Binding-site contacts:
Ligand atom C6 contacts residue ASN164 of chain 1.B at 3.6 Å.
Ligand atom C5 contacts residue ASN165 of chain 1.B at 3.7 Å.
Ligand atom O7 contacts residue ASN165 of chain 1.B at 3.1 Å (h-bond).
Ligand atom C4 contacts residue ASN165 of chain 1.B at 4.2 Å.
Ligand atom C3 contacts residue ASN165 of chain 1.B at 3.8 Å.
Ligand atom N2 contacts residue ASN165 of chain 1.B at 2.8 Å (h-bond).
Ligand atom C7 contacts residue ASN165 of chain 1.B at 3.1 Å.
Ligand atom O5 contacts residue ASN164 of chain 1.B at 4.0 Å.
Ligand atom O6 contacts residue ASN164 of chain 1.B at 4.4 Å.
Ligand atom C1 contacts residue ASN165 of chain 1.B at 1.4 Å.
Ligand atom C5 contacts residue ASN164 of chain 1.B at 4.4 Å.
Ligand atom O5 contacts residue ASN165 of chain 1.B at 2.4 Å (h-bond).
Ligand atom C8 contacts residue ASN165 of chain 1.B at 4.3 Å.
Ligand atom C2 contacts residue ASN165 of chain 1.B at 2.4 Å.

Sequence of chain 1.B:
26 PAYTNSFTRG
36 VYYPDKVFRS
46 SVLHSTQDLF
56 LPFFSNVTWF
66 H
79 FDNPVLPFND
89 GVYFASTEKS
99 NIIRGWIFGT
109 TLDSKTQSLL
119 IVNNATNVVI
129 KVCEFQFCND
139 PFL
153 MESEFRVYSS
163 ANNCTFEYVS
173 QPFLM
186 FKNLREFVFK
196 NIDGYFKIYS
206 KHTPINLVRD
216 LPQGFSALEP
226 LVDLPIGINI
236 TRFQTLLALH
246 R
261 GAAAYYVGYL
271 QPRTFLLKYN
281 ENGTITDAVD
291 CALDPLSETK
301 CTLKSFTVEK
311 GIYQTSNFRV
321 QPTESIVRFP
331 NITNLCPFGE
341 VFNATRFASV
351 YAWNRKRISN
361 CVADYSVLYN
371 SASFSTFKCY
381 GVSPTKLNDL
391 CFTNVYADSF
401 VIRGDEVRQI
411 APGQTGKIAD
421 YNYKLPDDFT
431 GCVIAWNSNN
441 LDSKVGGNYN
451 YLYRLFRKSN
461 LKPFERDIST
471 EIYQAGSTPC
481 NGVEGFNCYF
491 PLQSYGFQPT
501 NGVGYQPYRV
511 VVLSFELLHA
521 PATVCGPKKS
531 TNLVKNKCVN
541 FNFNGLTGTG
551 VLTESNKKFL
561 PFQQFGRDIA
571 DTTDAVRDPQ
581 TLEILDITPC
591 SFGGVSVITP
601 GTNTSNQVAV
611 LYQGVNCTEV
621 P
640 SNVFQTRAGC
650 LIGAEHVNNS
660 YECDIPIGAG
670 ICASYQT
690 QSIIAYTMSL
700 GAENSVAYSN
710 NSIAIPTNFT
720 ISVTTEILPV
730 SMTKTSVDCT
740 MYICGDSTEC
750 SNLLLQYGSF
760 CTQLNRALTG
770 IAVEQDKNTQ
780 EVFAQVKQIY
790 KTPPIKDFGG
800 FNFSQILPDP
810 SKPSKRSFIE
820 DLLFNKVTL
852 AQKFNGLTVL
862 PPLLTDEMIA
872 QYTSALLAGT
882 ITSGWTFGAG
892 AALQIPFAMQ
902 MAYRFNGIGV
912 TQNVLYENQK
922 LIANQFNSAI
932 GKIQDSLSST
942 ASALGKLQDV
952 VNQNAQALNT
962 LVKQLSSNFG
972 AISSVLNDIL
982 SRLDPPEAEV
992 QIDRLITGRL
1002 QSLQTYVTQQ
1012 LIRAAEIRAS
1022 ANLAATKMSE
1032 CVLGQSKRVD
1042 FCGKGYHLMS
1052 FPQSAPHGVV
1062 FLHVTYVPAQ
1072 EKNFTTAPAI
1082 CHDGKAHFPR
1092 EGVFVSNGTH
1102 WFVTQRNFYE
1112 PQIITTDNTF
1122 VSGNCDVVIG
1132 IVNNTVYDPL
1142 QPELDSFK

This protein binds this small molecule.
Small molecule (SMILES): CC(=O)N[C@@H]1[C@@H](O)[C@H](O)[C@@H](CO)O[C@H]1O